This protein binds this small molecule.
Small molecule (SMILES): CC[C@]1(O)Cc2cc3c(c(O)c2[C@@H](O[C@H]2C[C@H](N(C)C)[C@H](O)[C@H](C)O2)C1)C(=O)c1c(O)cccc1C3=O

Sequence of chain 1.A:
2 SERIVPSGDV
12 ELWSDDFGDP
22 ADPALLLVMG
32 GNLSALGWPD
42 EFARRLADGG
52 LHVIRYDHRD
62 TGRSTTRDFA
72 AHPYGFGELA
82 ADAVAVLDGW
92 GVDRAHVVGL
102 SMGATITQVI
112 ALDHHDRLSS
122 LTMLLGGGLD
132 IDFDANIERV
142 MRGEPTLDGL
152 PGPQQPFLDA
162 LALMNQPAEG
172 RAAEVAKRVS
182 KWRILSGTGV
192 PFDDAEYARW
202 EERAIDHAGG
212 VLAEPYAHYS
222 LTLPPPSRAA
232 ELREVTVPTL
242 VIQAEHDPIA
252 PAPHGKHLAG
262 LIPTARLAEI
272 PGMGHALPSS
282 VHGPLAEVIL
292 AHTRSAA

Binding-site contacts:
Ligand atom O4' contacts residue TYR220 of chain 1.A at 3.6 Å.
Ligand atom C17 contacts residue PHE134 of chain 1.A at 3.3 Å (hydrophobic).
Ligand atom C19 contacts residue SER102 of chain 1.A at 3.3 Å.
Ligand atom O12 contacts residue ILE250 of chain 1.A at 3.6 Å.
Ligand atom C8' contacts residue ASP135 of chain 1.A at 3.3 Å.
Ligand atom C10 contacts residue SER102 of chain 1.A at 3.3 Å.
Ligand atom O9 contacts residue PHE158 of chain 1.A at 3.2 Å.
Ligand atom C11 contacts residue ILE250 of chain 1.A at 3.7 Å (hydrophobic).
Ligand atom C12 contacts residue PHE134 of chain 1.A at 3.7 Å (hydrophobic).
Ligand atom O5' contacts residue TYR220 of chain 1.A at 3.3 Å.
Ligand atom C8' contacts residue HIS219 of chain 1.A at 3.5 Å.
Ligand atom O4 contacts residue LEU224 of chain 1.A at 3.6 Å.
Ligand atom C13 contacts residue PHE158 of chain 1.A at 3.5 Å (hydrophobic).
Ligand atom C7' contacts residue ASP135 of chain 1.A at 2.9 Å.
Ligand atom C11 contacts residue SER102 of chain 1.A at 3.2 Å.
Ligand atom C5 contacts residue PHE134 of chain 1.A at 3.2 Å (hydrophobic).
Ligand atom C16 contacts residue PHE134 of chain 1.A at 3.4 Å (hydrophobic).
Ligand atom O4 contacts residue THR106 of chain 1.A at 3.5 Å (h-bond).
Ligand atom C2 contacts residue GLY128 of chain 1.A at 3.2 Å.
Ligand atom N3' contacts residue ASP135 of chain 1.A at 3.0 Å (salt-bridge).
Ligand atom O4 contacts residue PHE134 of chain 1.A at 3.4 Å.
Ligand atom C15 contacts residue PHE134 of chain 1.A at 3.6 Å (hydrophobic).
Ligand atom C6 contacts residue PHE134 of chain 1.A at 3.5 Å (hydrophobic).
Ligand atom C1 contacts residue GLY127 of chain 1.A at 3.7 Å.
Ligand atom C4' contacts residue ASP135 of chain 1.A at 3.2 Å.
Ligand atom C18 contacts residue PHE134 of chain 1.A at 3.5 Å (hydrophobic).
Ligand atom C1 contacts residue GLY128 of chain 1.A at 3.4 Å.
Ligand atom O12 contacts residue ALA251 of chain 1.A at 3.7 Å.
Ligand atom O6 contacts residue MET103 of chain 1.A at 3.3 Å.
Ligand atom C3' contacts residue ASP135 of chain 1.A at 3.2 Å.
Ligand atom O9 contacts residue PHE134 of chain 1.A at 3.6 Å.
Ligand atom O5 contacts residue LEU224 of chain 1.A at 3.7 Å.
Ligand atom C14 contacts residue PHE158 of chain 1.A at 3.4 Å (hydrophobic).
Ligand atom C6 contacts residue MET103 of chain 1.A at 3.6 Å (hydrophobic).
Ligand atom C10 contacts residue 1PE1 of chain 1.D at 3.7 Å.
Ligand atom C4 contacts residue PHE134 of chain 1.A at 3.4 Å (hydrophobic).
Ligand atom O12 contacts residue LEU126 of chain 1.A at 3.4 Å (h-bond).
Ligand atom C13 contacts residue 1PE1 of chain 1.D at 3.6 Å.
Ligand atom O5 contacts residue PHE134 of chain 1.A at 3.5 Å.
Ligand atom C8' contacts residue LEU222 of chain 1.A at 3.4 Å (hydrophobic).